The protein below binds the small molecule below.
Small molecule (SMILES): CC(=O)N[C@@H]1[C@@H](O)[C@H](O)[C@@H](CO)O[C@H]1O

Sequence of chain 3.A:
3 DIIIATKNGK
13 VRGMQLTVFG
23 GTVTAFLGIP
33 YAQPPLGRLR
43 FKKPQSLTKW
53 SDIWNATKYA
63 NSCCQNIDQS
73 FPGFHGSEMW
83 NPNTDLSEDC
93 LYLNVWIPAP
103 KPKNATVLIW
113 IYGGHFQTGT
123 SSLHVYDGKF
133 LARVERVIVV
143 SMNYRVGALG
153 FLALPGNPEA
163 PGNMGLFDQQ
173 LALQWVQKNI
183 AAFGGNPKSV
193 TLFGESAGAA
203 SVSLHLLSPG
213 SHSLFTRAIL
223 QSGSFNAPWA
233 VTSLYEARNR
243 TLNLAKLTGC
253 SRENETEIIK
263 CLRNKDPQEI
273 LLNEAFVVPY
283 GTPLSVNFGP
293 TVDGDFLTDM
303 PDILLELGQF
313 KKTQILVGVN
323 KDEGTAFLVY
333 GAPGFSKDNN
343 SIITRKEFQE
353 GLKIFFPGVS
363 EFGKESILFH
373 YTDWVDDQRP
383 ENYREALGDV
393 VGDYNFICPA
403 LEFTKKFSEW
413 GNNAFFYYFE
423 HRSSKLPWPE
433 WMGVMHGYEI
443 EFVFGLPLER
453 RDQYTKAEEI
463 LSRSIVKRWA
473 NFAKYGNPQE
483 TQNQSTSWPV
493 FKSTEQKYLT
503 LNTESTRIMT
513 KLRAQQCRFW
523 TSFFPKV

Binding-site contacts:
Ligand atom N2 contacts residue ARG465 of chain 3.A at 4.2 Å.
Ligand atom C8 contacts residue LYS469 of chain 3.A at 3.7 Å.
Ligand atom N2 contacts residue ASN485 of chain 3.A at 3.2 Å (h-bond).
Ligand atom C7 contacts residue ARG465 of chain 3.A at 3.7 Å.
Ligand atom C3 contacts residue ASN485 of chain 3.A at 3.9 Å.
Ligand atom O7 contacts residue SER466 of chain 3.A at 4.4 Å.
Ligand atom O7 contacts residue GLU482 of chain 3.A at 4.4 Å.
Ligand atom C7 contacts residue ASN485 of chain 3.A at 3.5 Å.
Ligand atom C2 contacts residue ASN485 of chain 3.A at 2.6 Å.
Ligand atom C2 contacts residue ARG465 of chain 3.A at 4.4 Å.
Ligand atom C6 contacts residue ASN485 of chain 3.A at 4.2 Å.
Ligand atom O3 contacts residue ARG465 of chain 3.A at 3.6 Å.
Ligand atom O7 contacts residue ARG465 of chain 3.A at 3.4 Å.
Ligand atom O5 contacts residue ASN485 of chain 3.A at 2.5 Å (h-bond).
Ligand atom C8 contacts residue ARG465 of chain 3.A at 3.9 Å.
Ligand atom C5 contacts residue ASN485 of chain 3.A at 3.7 Å.
Ligand atom C7 contacts residue GLU482 of chain 3.A at 4.0 Å.
Ligand atom O7 contacts residue ASN485 of chain 3.A at 3.5 Å (h-bond).
Ligand atom C1 contacts residue ASN485 of chain 3.A at 1.4 Å.
Ligand atom C4 contacts residue ASN485 of chain 3.A at 4.2 Å.
Ligand atom C8 contacts residue GLU482 of chain 3.A at 3.6 Å.